Binding-site contacts:
Ligand atom C8 contacts residue GLU72 of chain 1.F at 4.0 Å.
Ligand atom N2 contacts residue GLY78 of chain 1.F at 4.3 Å.
Ligand atom O7 contacts residue ASN79 of chain 1.F at 3.1 Å (h-bond).
Ligand atom C7 contacts residue ASN82 of chain 1.F at 3.8 Å.
Ligand atom C7 contacts residue GLU72 of chain 1.F at 4.1 Å.
Ligand atom C8 contacts residue ASN79 of chain 1.F at 3.4 Å.
Ligand atom O5 contacts residue ASN82 of chain 1.F at 2.4 Å (h-bond).
Ligand atom C4 contacts residue ASN82 of chain 1.F at 4.2 Å.
Ligand atom C7 contacts residue ARG108 of chain 1.C at 4.1 Å.
Ligand atom C7 contacts residue GLY78 of chain 1.F at 4.4 Å.
Ligand atom C5 contacts residue ASN82 of chain 1.F at 3.7 Å.
Ligand atom N2 contacts residue GLU72 of chain 1.F at 4.3 Å.
Ligand atom C8 contacts residue ARG108 of chain 1.C at 4.5 Å.
Ligand atom C3 contacts residue ASN82 of chain 1.F at 3.8 Å.
Ligand atom C8 contacts residue GLN75 of chain 1.F at 3.6 Å.
Ligand atom N2 contacts residue ASN79 of chain 1.F at 4.4 Å.
Ligand atom O7 contacts residue ASN82 of chain 1.F at 4.1 Å.
Ligand atom O3 contacts residue GLU72 of chain 1.F at 3.7 Å.
Ligand atom C2 contacts residue ASN82 of chain 1.F at 2.5 Å.
Ligand atom O6 contacts residue ARG287 of chain 1.E at 4.0 Å.
Ligand atom C1 contacts residue ASN82 of chain 1.F at 1.4 Å.
Ligand atom O7 contacts residue ARG108 of chain 1.C at 3.0 Å (salt-bridge).
Ligand atom C8 contacts residue GLY78 of chain 1.F at 3.7 Å.
Ligand atom N2 contacts residue ASN82 of chain 1.F at 3.0 Å (h-bond).
Ligand atom C7 contacts residue ASN79 of chain 1.F at 3.4 Å.

Sequence of chain 1.E:
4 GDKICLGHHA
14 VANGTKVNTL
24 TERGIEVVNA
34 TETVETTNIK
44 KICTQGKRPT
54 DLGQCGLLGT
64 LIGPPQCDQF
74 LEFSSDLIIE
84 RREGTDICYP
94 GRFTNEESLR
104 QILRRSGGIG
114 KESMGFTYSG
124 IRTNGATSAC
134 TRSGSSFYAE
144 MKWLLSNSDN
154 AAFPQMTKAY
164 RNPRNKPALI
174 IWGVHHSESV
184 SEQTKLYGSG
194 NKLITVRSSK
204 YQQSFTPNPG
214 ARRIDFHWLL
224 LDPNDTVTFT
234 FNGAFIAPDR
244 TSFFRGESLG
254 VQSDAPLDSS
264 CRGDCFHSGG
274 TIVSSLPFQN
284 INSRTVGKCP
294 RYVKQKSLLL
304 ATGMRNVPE

Sequence of chain 1.C:
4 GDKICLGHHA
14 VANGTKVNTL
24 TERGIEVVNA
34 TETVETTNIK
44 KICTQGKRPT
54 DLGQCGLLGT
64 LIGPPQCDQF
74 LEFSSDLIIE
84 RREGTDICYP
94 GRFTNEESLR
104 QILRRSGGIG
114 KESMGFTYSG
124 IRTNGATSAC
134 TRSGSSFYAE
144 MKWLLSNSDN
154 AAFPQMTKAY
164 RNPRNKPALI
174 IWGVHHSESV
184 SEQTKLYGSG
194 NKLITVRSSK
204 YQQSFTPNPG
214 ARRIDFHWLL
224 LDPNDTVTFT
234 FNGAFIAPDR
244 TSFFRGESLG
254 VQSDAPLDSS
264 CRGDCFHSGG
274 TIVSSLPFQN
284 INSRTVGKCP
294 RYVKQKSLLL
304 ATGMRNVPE

Sequence of chain 1.F:
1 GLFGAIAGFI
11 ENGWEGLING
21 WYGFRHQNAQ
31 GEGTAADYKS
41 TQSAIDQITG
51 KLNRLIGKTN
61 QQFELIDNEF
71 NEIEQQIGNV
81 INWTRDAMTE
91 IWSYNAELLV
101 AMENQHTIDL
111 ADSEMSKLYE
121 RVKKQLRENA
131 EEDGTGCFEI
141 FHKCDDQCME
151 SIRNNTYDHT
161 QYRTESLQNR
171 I

The small molecule below binds the protein below.
Small molecule (SMILES): CC(=O)N[C@@H]1[C@@H](O)[C@H](O)[C@@H](CO)O[C@H]1O